Sequence of chain 1.A:
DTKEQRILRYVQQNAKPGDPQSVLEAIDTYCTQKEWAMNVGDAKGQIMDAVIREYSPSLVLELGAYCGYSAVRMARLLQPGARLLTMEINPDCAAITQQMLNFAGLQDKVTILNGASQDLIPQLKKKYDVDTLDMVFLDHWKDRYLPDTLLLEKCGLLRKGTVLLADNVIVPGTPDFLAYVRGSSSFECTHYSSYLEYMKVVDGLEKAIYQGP

Binding-site contacts:
Ligand atom C5 contacts residue GLU199 of chain 1.A at 3.3 Å.
Ligand atom C3 contacts residue ASN170 of chain 1.A at 3.1 Å.
Ligand atom N18 contacts residue HIS142 of chain 1.A at 2.9 Å (h-bond).
Ligand atom C9 contacts residue LEU198 of chain 1.A at 3.9 Å (hydrophobic).
Ligand atom C19 contacts residue MET40 of chain 1.A at 3.7 Å (hydrophobic).
Ligand atom F26 contacts residue TRP143 of chain 1.A at 3.8 Å.
Ligand atom N16 contacts residue ASN170 of chain 1.A at 2.9 Å (h-bond).
Ligand atom O6 contacts residue ASN170 of chain 1.A at 2.8 Å (h-bond).
Ligand atom C17 contacts residue HIS142 of chain 1.A at 3.7 Å.
Ligand atom C17 contacts residue ASN170 of chain 1.A at 3.6 Å.
Ligand atom C5 contacts residue ASN170 of chain 1.A at 3.6 Å.
Ligand atom N16 contacts residue ASP141 of chain 1.A at 3.0 Å (salt-bridge).
Ligand atom C1 contacts residue MG1 of chain 1.B at 3.0 Å.
Ligand atom N18 contacts residue SAH1 of chain 1.E at 3.4 Å.
Ligand atom C21 contacts residue PRO174 of chain 1.A at 3.8 Å (hydrophobic).
Ligand atom O6 contacts residue MET40 of chain 1.A at 3.8 Å.
Ligand atom C2 contacts residue MET40 of chain 1.A at 3.7 Å (hydrophobic).
Ligand atom N16 contacts residue MG1 of chain 1.B at 2.2 Å.
Ligand atom C1 contacts residue MET40 of chain 1.A at 3.9 Å (hydrophobic).
Ligand atom C19 contacts residue HIS142 of chain 1.A at 3.8 Å.
Ligand atom O6 contacts residue MG1 of chain 1.B at 2.1 Å.
Ligand atom C17 contacts residue SAH1 of chain 1.E at 3.5 Å.
Ligand atom C23 contacts residue TRP143 of chain 1.A at 3.6 Å (hydrophobic).
Ligand atom C15 contacts residue TRP38 of chain 1.A at 3.9 Å (hydrophobic).
Ligand atom C24 contacts residue TRP143 of chain 1.A at 4.0 Å (hydrophobic).
Ligand atom C13 contacts residue TRP38 of chain 1.A at 3.8 Å (hydrophobic).
Ligand atom C3 contacts residue MET40 of chain 1.A at 3.8 Å (hydrophobic).
Ligand atom C3 contacts residue GLU199 of chain 1.A at 3.1 Å.
Ligand atom C22 contacts residue TRP143 of chain 1.A at 3.7 Å (hydrophobic).
Ligand atom O6 contacts residue ASP169 of chain 1.A at 3.3 Å (salt-bridge).
Ligand atom N18 contacts residue ASP141 of chain 1.A at 3.9 Å.
Ligand atom C3 contacts residue MG1 of chain 1.B at 2.9 Å.
Ligand atom C12 contacts residue TRP38 of chain 1.A at 3.5 Å (hydrophobic).
Ligand atom O6 contacts residue GLU199 of chain 1.A at 2.5 Å (salt-bridge).
Ligand atom C17 contacts residue ASP141 of chain 1.A at 3.1 Å.
Ligand atom C1 contacts residue ASN170 of chain 1.A at 3.2 Å.
Ligand atom O20 contacts residue TRP143 of chain 1.A at 3.3 Å.
Ligand atom O20 contacts residue HIS142 of chain 1.A at 3.7 Å.
Ligand atom C17 contacts residue MG1 of chain 1.B at 3.2 Å.
Ligand atom C10 contacts residue VAL173 of chain 1.A at 3.8 Å (hydrophobic).

A protein and the small-molecule ligand that binds it are described below.
Small molecule (SMILES): O=c1[nH]cnc2c(O)cc(-c3ccc(F)cc3)c(-c3ccc(F)cc3)c12